Binding-site contacts:
Ligand atom C1 contacts residue TYR222 of chain 2.A at 4.1 Å (hydrophobic).
Ligand atom O6 contacts residue TYR222 of chain 2.A at 2.9 Å (h-bond).
Ligand atom C2 contacts residue CO1 of chain 2.C at 3.6 Å.
Ligand atom C4 contacts residue HIS265 of chain 2.A at 3.6 Å.
Ligand atom C5 contacts residue MET21 of chain 2.A at 3.6 Å (hydrophobic).
Ligand atom C1 contacts residue FE1 of chain 2.P at 4.0 Å.
Ligand atom C4 contacts residue MET21 of chain 2.A at 3.9 Å (hydrophobic).
Ligand atom OAP contacts residue ASP121 of chain 2.A at 3.2 Å (salt-bridge).
Ligand atom O6 contacts residue FE1 of chain 2.P at 3.2 Å.
Ligand atom C2 contacts residue TYR222 of chain 2.A at 3.3 Å (hydrophobic).
Ligand atom O6 contacts residue CO1 of chain 2.C at 2.6 Å.
Ligand atom C11 contacts residue TYR222 of chain 2.A at 3.8 Å (hydrophobic).
Ligand atom C11 contacts residue TRP25 of chain 2.A at 3.9 Å (hydrophobic).
Ligand atom OAP contacts residue ASP219 of chain 2.A at 3.3 Å (salt-bridge).
Ligand atom C10 contacts residue EDO1 of chain 2.I at 3.9 Å.
Ligand atom O9 contacts residue ALA156 of chain 2.A at 3.6 Å.
Ligand atom O9 contacts residue HIS119 of chain 2.A at 3.8 Å.
Ligand atom OAP contacts residue HIS265 of chain 2.A at 3.1 Å (h-bond).
Ligand atom C1 contacts residue ASP121 of chain 2.A at 3.8 Å.
Ligand atom N7 contacts residue PHE86 of chain 2.A at 3.8 Å.
Ligand atom C10 contacts residue PHE86 of chain 2.A at 3.5 Å (hydrophobic).
Ligand atom C4 contacts residue TYR222 of chain 2.A at 4.1 Å (hydrophobic).
Ligand atom C4 contacts residue FE1 of chain 2.P at 3.5 Å.
Ligand atom C5 contacts residue ASP121 of chain 2.A at 4.0 Å.
Ligand atom C2 contacts residue ASP219 of chain 2.A at 3.5 Å.
Ligand atom N7 contacts residue TYR222 of chain 2.A at 3.8 Å.
Ligand atom OAP contacts residue TYR222 of chain 2.A at 3.5 Å.
Ligand atom O6 contacts residue ASP219 of chain 2.A at 3.0 Å (salt-bridge).
Ligand atom C13 contacts residue HIS197 of chain 2.A at 4.0 Å.
Ligand atom C5 contacts residue PHE47 of chain 2.A at 3.6 Å (hydrophobic).
Ligand atom C2 contacts residue FE1 of chain 2.P at 2.9 Å.
Ligand atom C4 contacts residue ASP121 of chain 2.A at 3.8 Å.
Ligand atom C4 contacts residue PHE47 of chain 2.A at 3.4 Å (hydrophobic).
Ligand atom O6 contacts residue HIS197 of chain 2.A at 3.4 Å (h-bond).
Ligand atom C2 contacts residue ASP121 of chain 2.A at 3.8 Å.
Ligand atom C8 contacts residue PHE86 of chain 2.A at 4.0 Å (hydrophobic).
Ligand atom OAP contacts residue FE1 of chain 2.P at 2.2 Å.
Ligand atom O6 contacts residue HIS119 of chain 2.A at 3.5 Å (h-bond).
Ligand atom N7 contacts residue MET21 of chain 2.A at 4.0 Å.
Ligand atom C5 contacts residue MET19 of chain 2.A at 3.6 Å (hydrophobic).

A small-molecule ligand and the protein it binds are described below.
Small molecule (SMILES): CCCC(=O)N[C@H]1CCOC1=O

Sequence of chain 2.A:
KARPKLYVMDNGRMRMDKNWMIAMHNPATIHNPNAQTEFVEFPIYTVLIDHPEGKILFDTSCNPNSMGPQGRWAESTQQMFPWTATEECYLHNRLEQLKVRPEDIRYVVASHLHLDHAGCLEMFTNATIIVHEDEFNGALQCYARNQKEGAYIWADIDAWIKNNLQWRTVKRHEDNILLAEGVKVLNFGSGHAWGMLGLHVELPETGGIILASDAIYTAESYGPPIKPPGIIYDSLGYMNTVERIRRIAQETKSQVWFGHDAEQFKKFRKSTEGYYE